Binding-site contacts:
Ligand atom C5 contacts residue SER282 of chain 1.A at 3.3 Å.
Ligand atom C3 contacts residue LEU462 of chain 1.A at 4.0 Å (hydrophobic).
Ligand atom C5 contacts residue LEU462 of chain 1.A at 4.2 Å (hydrophobic).
Ligand atom C11 contacts residue GLU194 of chain 1.A at 3.9 Å.
Ligand atom C6 contacts residue SER282 of chain 1.A at 4.0 Å.
Ligand atom C10 contacts residue LEU191 of chain 1.A at 4.0 Å (hydrophobic).
Ligand atom O contacts residue GLU194 of chain 1.A at 4.0 Å.
Ligand atom C15 contacts residue GLU194 of chain 1.A at 3.7 Å.
Ligand atom C contacts residue PHE461 of chain 1.A at 3.3 Å (hydrophobic).
Ligand atom C8 contacts residue VAL348 of chain 1.A at 3.8 Å (hydrophobic).
Ligand atom C9 contacts residue PHE461 of chain 1.A at 4.2 Å (hydrophobic).
Ligand atom C13 contacts residue SER282 of chain 1.A at 4.2 Å.
Ligand atom C16 contacts residue GLU194 of chain 1.A at 3.1 Å.
Ligand atom C5 contacts residue VAL286 of chain 1.A at 4.2 Å (hydrophobic).
Ligand atom C10 contacts residue GLU194 of chain 1.A at 4.1 Å.
Ligand atom C15 contacts residue SER282 of chain 1.A at 3.6 Å.
Ligand atom O1 contacts residue SER282 of chain 1.A at 3.4 Å.
Ligand atom C14 contacts residue SER282 of chain 1.A at 3.4 Å.
Ligand atom C8 contacts residue VAL352 of chain 1.A at 4.0 Å (hydrophobic).
Ligand atom C14 contacts residue ASP279 of chain 1.A at 4.1 Å.
Ligand atom C8 contacts residue LEU462 of chain 1.A at 4.2 Å (hydrophobic).
Ligand atom C19 contacts residue LEU99 of chain 1.A at 3.5 Å (hydrophobic).
Ligand atom C17 contacts residue LEU99 of chain 1.A at 3.9 Å (hydrophobic).
Ligand atom C12 contacts residue SER282 of chain 1.A at 4.0 Å.
Ligand atom C15 contacts residue GLN222 of chain 1.A at 4.1 Å.
Ligand atom N contacts residue THR287 of chain 1.A at 4.2 Å.
Ligand atom C7 contacts residue LEU462 of chain 1.A at 3.7 Å (hydrophobic).
Ligand atom C6 contacts residue THR287 of chain 1.A at 3.9 Å.
Ligand atom N1 contacts residue GLU194 of chain 1.A at 2.9 Å (salt-bridge).
Ligand atom C9 contacts residue GLY351 of chain 1.A at 3.9 Å.
Ligand atom O contacts residue PHE461 of chain 1.A at 3.7 Å.
Ligand atom C18 contacts residue LEU99 of chain 1.A at 3.4 Å (hydrophobic).
Ligand atom C18 contacts residue PHE98 of chain 1.A at 3.3 Å (hydrophobic).
Ligand atom C19 contacts residue PHE98 of chain 1.A at 3.8 Å (hydrophobic).
Ligand atom C6 contacts residue LEU462 of chain 1.A at 3.9 Å (hydrophobic).
Ligand atom N contacts residue LEU462 of chain 1.A at 3.7 Å.
Ligand atom C1 contacts residue PHE461 of chain 1.A at 4.1 Å (hydrophobic).
Ligand atom C13 contacts residue PHE98 of chain 1.A at 4.1 Å (hydrophobic).
Ligand atom C8 contacts residue GLY351 of chain 1.A at 4.2 Å.
Ligand atom C12 contacts residue PHE98 of chain 1.A at 4.1 Å (hydrophobic).

Sequence of chain 1.A:
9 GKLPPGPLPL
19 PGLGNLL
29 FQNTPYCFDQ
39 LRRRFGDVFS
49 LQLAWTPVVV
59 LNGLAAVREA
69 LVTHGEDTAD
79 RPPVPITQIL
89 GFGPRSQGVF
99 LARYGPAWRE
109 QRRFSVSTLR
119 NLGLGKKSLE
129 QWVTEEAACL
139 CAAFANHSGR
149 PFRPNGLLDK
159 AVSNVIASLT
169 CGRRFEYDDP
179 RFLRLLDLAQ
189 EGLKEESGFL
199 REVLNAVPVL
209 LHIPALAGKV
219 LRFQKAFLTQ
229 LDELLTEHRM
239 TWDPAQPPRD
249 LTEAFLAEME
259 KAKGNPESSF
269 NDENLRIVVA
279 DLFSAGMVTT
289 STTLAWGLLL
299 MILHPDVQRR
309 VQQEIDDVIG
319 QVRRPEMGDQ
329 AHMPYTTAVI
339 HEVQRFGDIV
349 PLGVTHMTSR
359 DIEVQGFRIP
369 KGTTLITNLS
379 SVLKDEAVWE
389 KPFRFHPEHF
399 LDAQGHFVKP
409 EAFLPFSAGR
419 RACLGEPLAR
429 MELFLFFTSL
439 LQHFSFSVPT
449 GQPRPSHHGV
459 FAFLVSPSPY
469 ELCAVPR

A small-molecule ligand and the protein it binds are described below.
Small molecule (SMILES): C=C[C@H]1C[N@@]2CC[C@H]1C[C@H]2[C@H](O)c1ccnc2ccc(OC)cc12